Sequence of chain 1.A:
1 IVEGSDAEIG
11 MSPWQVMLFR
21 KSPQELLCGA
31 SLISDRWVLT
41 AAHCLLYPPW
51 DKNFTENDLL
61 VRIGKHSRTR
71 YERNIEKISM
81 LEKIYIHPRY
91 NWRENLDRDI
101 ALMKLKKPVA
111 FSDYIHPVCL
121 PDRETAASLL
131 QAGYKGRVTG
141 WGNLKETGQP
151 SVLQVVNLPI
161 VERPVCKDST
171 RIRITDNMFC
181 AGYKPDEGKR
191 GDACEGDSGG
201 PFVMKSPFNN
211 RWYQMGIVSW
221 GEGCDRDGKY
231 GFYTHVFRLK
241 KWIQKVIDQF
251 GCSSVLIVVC

The protein below binds the small molecule below.
Small molecule (SMILES): CO/C=C/C[C@@H](NC(=O)[C@@H]1CCCN1C(=O)[C@H](NC(=O)OCc1ccccc1)C(c1ccccc1)c1ccccc1)P(O)(O)(Oc1ccccc1)Oc1ccccc1

Binding-site contacts:
Ligand atom C45 contacts residue GLU146 of chain 1.A at 3.3 Å.
Ligand atom C41 contacts residue GLY223 of chain 1.A at 3.5 Å.
Ligand atom C35 contacts residue GLU222 of chain 1.A at 3.7 Å.
Ligand atom C44 contacts residue GLU195 of chain 1.A at 3.4 Å.
Ligand atom C44 contacts residue GLU146 of chain 1.A at 3.7 Å.
Ligand atom C52 contacts residue CYS194 of chain 1.A at 3.6 Å (hydrophobic).
Ligand atom C14 contacts residue GLY221 of chain 1.A at 3.5 Å.
Ligand atom C54 contacts residue ALA193 of chain 1.A at 3.3 Å (hydrophobic).
Ligand atom C22 contacts residue TRP220 of chain 1.A at 3.7 Å (hydrophobic).
Ligand atom C34 contacts residue GLU222 of chain 1.A at 3.6 Å.
Ligand atom C3 contacts residue TRP50 of chain 1.A at 3.4 Å (hydrophobic).
Ligand atom OP4 contacts residue GLU195 of chain 1.A at 3.2 Å.
Ligand atom C55 contacts residue GLY223 of chain 1.A at 3.2 Å.
Ligand atom C53 contacts residue ALA193 of chain 1.A at 3.5 Å (hydrophobic).
Ligand atom N13 contacts residue GLY221 of chain 1.A at 2.7 Å (h-bond).
Ligand atom O15 contacts residue GLU222 of chain 1.A at 3.7 Å.
Ligand atom O7 contacts residue HIS43 of chain 1.A at 3.6 Å.
Ligand atom OP1 contacts residue SER198 of chain 1.A at 2.6 Å (h-bond).
Ligand atom C52 contacts residue SER198 of chain 1.A at 3.5 Å.
Ligand atom C8B contacts residue TYR47 of chain 1.A at 3.1 Å (hydrophobic).
Ligand atom C45 contacts residue GLU195 of chain 1.A at 3.7 Å.
Ligand atom C24 contacts residue GLU94 of chain 1.A at 3.6 Å.
Ligand atom C56 contacts residue GLY221 of chain 1.A at 3.7 Å.
Ligand atom OP2 contacts residue SER198 of chain 1.A at 3.2 Å (h-bond).
Ligand atom C16 contacts residue GLY223 of chain 1.A at 3.6 Å.
Ligand atom C55 contacts residue GLY221 of chain 1.A at 3.5 Å.
Ligand atom O10 contacts residue TRP220 of chain 1.A at 3.5 Å.
Ligand atom C53 contacts residue CYS194 of chain 1.A at 3.4 Å (hydrophobic).
Ligand atom C46 contacts residue GLU146 of chain 1.A at 3.6 Å.
Ligand atom C8A contacts residue TYR47 of chain 1.A at 3.4 Å (hydrophobic).
Ligand atom C54 contacts residue CYS194 of chain 1.A at 3.6 Å (hydrophobic).
Ligand atom OP1 contacts residue HIS43 of chain 1.A at 2.6 Å (h-bond).
Ligand atom O15 contacts residue GLY221 of chain 1.A at 3.4 Å (h-bond).
Ligand atom P contacts residue SER198 of chain 1.A at 3.4 Å.
Ligand atom C54 contacts residue GLY223 of chain 1.A at 3.5 Å.
Ligand atom O15 contacts residue GLY223 of chain 1.A at 3.0 Å (h-bond).
Ligand atom C43 contacts residue CYS224 of chain 1.A at 3.6 Å (hydrophobic).
Ligand atom O10 contacts residue GLY221 of chain 1.A at 3.6 Å (h-bond).
Ligand atom C44 contacts residue CYS224 of chain 1.A at 3.5 Å (hydrophobic).
Ligand atom C42 contacts residue GLY223 of chain 1.A at 3.4 Å.